Sequence of chain 4.A:
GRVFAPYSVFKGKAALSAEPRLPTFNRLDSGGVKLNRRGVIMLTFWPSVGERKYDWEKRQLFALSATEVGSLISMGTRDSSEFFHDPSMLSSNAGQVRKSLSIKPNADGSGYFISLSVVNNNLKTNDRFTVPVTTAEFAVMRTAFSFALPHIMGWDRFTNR

Sequence of chain 24.A:
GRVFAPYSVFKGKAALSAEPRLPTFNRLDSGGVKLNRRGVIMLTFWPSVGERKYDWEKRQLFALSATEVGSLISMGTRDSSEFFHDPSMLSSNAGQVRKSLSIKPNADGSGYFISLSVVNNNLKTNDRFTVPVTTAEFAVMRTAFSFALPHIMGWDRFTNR

Binding-site contacts:
Ligand atom O2 contacts residue ARG60 of chain 4.A at 3.4 Å.
Ligand atom OP1 contacts residue HIS93 of chain 24.A at 2.6 Å (h-bond).
Ligand atom C7 contacts residue HIS93 of chain 24.A at 3.5 Å.
Ligand atom C6 contacts residue PHE18 of chain 4.A at 3.5 Å (hydrophobic).
Ligand atom N3 contacts residue PHE92 of chain 24.A at 3.3 Å (h-bond).
Ligand atom C7 contacts residue SER25 of chain 4.A at 3.4 Å.
Ligand atom C5' contacts residue TYR62 of chain 4.A at 3.2 Å (hydrophobic).
Ligand atom O3' contacts residue SER38 of chain 24.A at 3.4 Å (h-bond).
Ligand atom O2 contacts residue MET97 of chain 24.A at 3.3 Å.
Ligand atom O4' contacts residue HIS93 of chain 24.A at 3.6 Å.
Ligand atom OP1 contacts residue LYS61 of chain 4.A at 3.0 Å.
Ligand atom OP1 contacts residue ALA71 of chain 24.A at 3.0 Å (h-bond).
Ligand atom O2 contacts residue LEU69 of chain 24.A at 3.5 Å.
Ligand atom O4 contacts residue LYS21 of chain 16.A at 3.4 Å (salt-bridge).
Ligand atom C6 contacts residue TRP64 of chain 4.A at 3.4 Å (hydrophobic).
Ligand atom C2 contacts residue PHE18 of chain 4.A at 3.5 Å (hydrophobic).
Ligand atom C4 contacts residue PHE18 of chain 4.A at 3.4 Å (hydrophobic).
Ligand atom N3 contacts residue ARG45 of chain 24.A at 3.5 Å (salt-bridge).
Ligand atom O2 contacts residue ASP94 of chain 24.A at 3.0 Å (salt-bridge).
Ligand atom O2 contacts residue PHE12 of chain 4.A at 2.9 Å.
Ligand atom O4' contacts residue ASP94 of chain 24.A at 3.3 Å (salt-bridge).
Ligand atom O2 contacts residue LYS21 of chain 16.A at 3.5 Å.
Ligand atom O4' contacts residue TRP64 of chain 4.A at 3.4 Å (h-bond).
Ligand atom O4' contacts residue LEU98 of chain 24.A at 3.4 Å.
Ligand atom OP1 contacts residue TYR62 of chain 4.A at 2.8 Å (h-bond).
Ligand atom C7 contacts residue LEU36 of chain 24.A at 3.4 Å (hydrophobic).
Ligand atom O3' contacts residue ALA71 of chain 24.A at 3.4 Å.
Ligand atom C1' contacts residue LEU98 of chain 24.A at 3.4 Å (hydrophobic).
Ligand atom O4' contacts residue TRP54 of chain 4.A at 3.5 Å (h-bond).
Ligand atom C2 contacts residue PHE12 of chain 4.A at 3.4 Å (hydrophobic).
Ligand atom O4 contacts residue SER16 of chain 4.A at 3.0 Å (h-bond).
Ligand atom O4' contacts residue MET50 of chain 24.A at 3.5 Å.
Ligand atom N3 contacts residue LYS21 of chain 16.A at 3.1 Å (salt-bridge).
Ligand atom C4' contacts residue ASP94 of chain 24.A at 3.6 Å.
Ligand atom OP2 contacts residue LYS107 of chain 24.A at 2.6 Å (salt-bridge).
Ligand atom OP1 contacts residue LYS107 of chain 24.A at 2.8 Å (salt-bridge).
Ligand atom N3 contacts residue PHE18 of chain 4.A at 3.5 Å.
Ligand atom C1' contacts residue ASP94 of chain 24.A at 3.2 Å.
Ligand atom C5 contacts residue HIS93 of chain 24.A at 3.5 Å.
Ligand atom C5 contacts residue PHE18 of chain 4.A at 3.4 Å (hydrophobic).

Sequence of chain 16.A:
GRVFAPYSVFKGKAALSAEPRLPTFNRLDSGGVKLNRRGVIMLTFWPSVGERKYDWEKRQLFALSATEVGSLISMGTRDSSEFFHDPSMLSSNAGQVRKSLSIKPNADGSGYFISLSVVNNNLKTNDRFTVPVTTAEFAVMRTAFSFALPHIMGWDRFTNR

A small-molecule ligand and the protein it binds are described below.
Small molecule (SMILES): Cc1cn([C@H]2C[C@H](O[P](=O)(O)OC[C@H]3O[C@@H](n4cc(C)c(=O)[nH]c4=O)C[C@@H]3O[P](=O)(O)OC[C@H]3O[C@@H](n4cc(C)c(=O)[nH]c4=O)C[C@@H]3O[P](=O)(O)OC[C@H]3O[C@@H](n4cc(C)c(=O)[nH]c4=O)C[C@@H]3O[P](=O)(O)OC[C@H]3O[C@@H](n4cc(C)c(=O)[nH]c4=O)C[C@@H]3O[P](=O)(O)OC[C@H]3O[C@@H](n4cc(C)c(=O)[nH]c4=O)C[C@@H]3O[P](=O)(O)OC[C@H]3O[C@@H](n4cc(C)c(=O)[nH]c4=O)C[C@@H]3O[P](=O)(O)OC[C@H]3O[C@@H](n4cc(C)c(=O)[nH]c4=O)C[C@@H]3O[P](=O)(O)OC[C@H]3O[C@@H](n4cc(C)c(=O)[nH]c4=O)C[C@@H]3O)[C@@H](COP(=O)=O)O2)c(=O)[nH]c1=O